Sequence of chain 1.F:
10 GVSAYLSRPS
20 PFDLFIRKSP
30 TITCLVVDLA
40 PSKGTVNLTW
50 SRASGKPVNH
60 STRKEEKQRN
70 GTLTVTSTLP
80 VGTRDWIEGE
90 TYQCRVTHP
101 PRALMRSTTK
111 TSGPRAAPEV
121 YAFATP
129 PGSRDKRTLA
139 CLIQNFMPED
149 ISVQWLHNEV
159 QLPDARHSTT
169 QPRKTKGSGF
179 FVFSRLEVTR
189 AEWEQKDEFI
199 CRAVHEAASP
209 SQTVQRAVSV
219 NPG

Sequence of chain 1.H:
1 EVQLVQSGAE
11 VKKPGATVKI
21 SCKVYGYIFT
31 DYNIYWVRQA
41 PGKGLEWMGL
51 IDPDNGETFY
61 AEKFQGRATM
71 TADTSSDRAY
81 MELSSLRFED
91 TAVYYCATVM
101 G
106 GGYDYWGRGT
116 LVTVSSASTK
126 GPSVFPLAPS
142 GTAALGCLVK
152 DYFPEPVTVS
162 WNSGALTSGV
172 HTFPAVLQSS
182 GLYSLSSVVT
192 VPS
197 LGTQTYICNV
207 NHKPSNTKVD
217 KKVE

This small molecule binds to this protein.
Small molecule (SMILES): CC(=O)N[C@H]1[C@H](O[C@H]2[C@H](O)[C@@H](NC(C)=O)CO[C@@H]2CO)O[C@H](CO)[C@@H](O[C@@H]2O[C@H](CO[C@H]3O[C@H](CO)[C@@H](O)[C@H](O)[C@@H]3O)[C@@H](O)[C@H](O[C@@H]3O[C@H](CO)[C@@H](O)[C@H](O)[C@@H]3O)[C@@H]2O)[C@@H]1O

Sequence of chain 1.D:
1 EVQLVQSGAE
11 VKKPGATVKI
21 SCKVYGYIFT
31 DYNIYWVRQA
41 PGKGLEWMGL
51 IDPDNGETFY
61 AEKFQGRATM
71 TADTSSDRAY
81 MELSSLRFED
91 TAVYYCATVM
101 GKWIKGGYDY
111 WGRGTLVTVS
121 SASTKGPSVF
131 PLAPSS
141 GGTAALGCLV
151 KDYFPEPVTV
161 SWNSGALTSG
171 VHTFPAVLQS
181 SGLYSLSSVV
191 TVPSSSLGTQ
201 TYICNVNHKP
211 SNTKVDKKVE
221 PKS

Binding-site contacts:
Ligand atom N2 contacts residue LEU38 of chain 1.F at 3.8 Å.
Ligand atom C5 contacts residue ASN69 of chain 1.F at 3.6 Å.
Ligand atom C2 contacts residue ASN69 of chain 1.F at 2.4 Å.
Ligand atom O5 contacts residue TYR14 of chain 1.F at 4.2 Å.
Ligand atom O3 contacts residue LEU34 of chain 1.F at 3.9 Å.
Ligand atom C3 contacts residue THR71 of chain 1.F at 4.2 Å.
Ligand atom C8 contacts residue LEU38 of chain 1.F at 3.8 Å (hydrophobic).
Ligand atom O6 contacts residue TYR110 of chain 1.H at 4.0 Å.
Ligand atom O6 contacts residue ASP77 of chain 1.D at 3.1 Å (salt-bridge).
Ligand atom C2 contacts residue MET100 of chain 1.H at 4.2 Å (hydrophobic).
Ligand atom C6 contacts residue GLN67 of chain 1.F at 4.2 Å.
Ligand atom C7 contacts residue MET100 of chain 1.H at 4.0 Å (hydrophobic).
Ligand atom C4 contacts residue ASN69 of chain 1.F at 4.2 Å.
Ligand atom O7 contacts residue ASN69 of chain 1.F at 4.0 Å.
Ligand atom N2 contacts residue THR71 of chain 1.F at 3.5 Å (h-bond).
Ligand atom C7 contacts residue THR73 of chain 1.F at 4.2 Å.
Ligand atom C8 contacts residue VAL36 of chain 1.F at 4.1 Å (hydrophobic).
Ligand atom C5 contacts residue TYR14 of chain 1.F at 3.9 Å (hydrophobic).
Ligand atom O7 contacts residue TYR32 of chain 1.H at 2.7 Å (h-bond).
Ligand atom O4 contacts residue TYR14 of chain 1.F at 4.1 Å.
Ligand atom N2 contacts residue ASN69 of chain 1.F at 2.9 Å (h-bond).
Ligand atom O6 contacts residue VAL36 of chain 1.F at 4.2 Å.
Ligand atom C3 contacts residue TYR14 of chain 1.F at 4.0 Å (hydrophobic).
Ligand atom C8 contacts residue TYR32 of chain 1.H at 3.4 Å (hydrophobic).
Ligand atom C7 contacts residue LEU38 of chain 1.F at 4.2 Å (hydrophobic).
Ligand atom O6 contacts residue TYR14 of chain 1.F at 3.4 Å (h-bond).
Ligand atom C1 contacts residue TYR14 of chain 1.F at 3.9 Å (hydrophobic).
Ligand atom C7 contacts residue TYR32 of chain 1.H at 3.4 Å (hydrophobic).
Ligand atom C2 contacts residue THR71 of chain 1.F at 4.0 Å.
Ligand atom C7 contacts residue ASN69 of chain 1.F at 3.6 Å.
Ligand atom C1 contacts residue ASN69 of chain 1.F at 1.4 Å.
Ligand atom C6 contacts residue TYR110 of chain 1.H at 4.0 Å (hydrophobic).
Ligand atom O5 contacts residue ASN69 of chain 1.F at 2.3 Å (h-bond).
Ligand atom C1 contacts residue THR71 of chain 1.F at 3.5 Å.
Ligand atom C3 contacts residue ASN69 of chain 1.F at 3.7 Å.
Ligand atom C2 contacts residue VAL36 of chain 1.F at 4.0 Å (hydrophobic).
Ligand atom C8 contacts residue GLN67 of chain 1.F at 4.0 Å.
Ligand atom C8 contacts residue THR73 of chain 1.F at 2.8 Å.
Ligand atom O7 contacts residue MET100 of chain 1.H at 3.3 Å.
Ligand atom C6 contacts residue TYR14 of chain 1.F at 4.2 Å (hydrophobic).